Sequence of chain 1.A:
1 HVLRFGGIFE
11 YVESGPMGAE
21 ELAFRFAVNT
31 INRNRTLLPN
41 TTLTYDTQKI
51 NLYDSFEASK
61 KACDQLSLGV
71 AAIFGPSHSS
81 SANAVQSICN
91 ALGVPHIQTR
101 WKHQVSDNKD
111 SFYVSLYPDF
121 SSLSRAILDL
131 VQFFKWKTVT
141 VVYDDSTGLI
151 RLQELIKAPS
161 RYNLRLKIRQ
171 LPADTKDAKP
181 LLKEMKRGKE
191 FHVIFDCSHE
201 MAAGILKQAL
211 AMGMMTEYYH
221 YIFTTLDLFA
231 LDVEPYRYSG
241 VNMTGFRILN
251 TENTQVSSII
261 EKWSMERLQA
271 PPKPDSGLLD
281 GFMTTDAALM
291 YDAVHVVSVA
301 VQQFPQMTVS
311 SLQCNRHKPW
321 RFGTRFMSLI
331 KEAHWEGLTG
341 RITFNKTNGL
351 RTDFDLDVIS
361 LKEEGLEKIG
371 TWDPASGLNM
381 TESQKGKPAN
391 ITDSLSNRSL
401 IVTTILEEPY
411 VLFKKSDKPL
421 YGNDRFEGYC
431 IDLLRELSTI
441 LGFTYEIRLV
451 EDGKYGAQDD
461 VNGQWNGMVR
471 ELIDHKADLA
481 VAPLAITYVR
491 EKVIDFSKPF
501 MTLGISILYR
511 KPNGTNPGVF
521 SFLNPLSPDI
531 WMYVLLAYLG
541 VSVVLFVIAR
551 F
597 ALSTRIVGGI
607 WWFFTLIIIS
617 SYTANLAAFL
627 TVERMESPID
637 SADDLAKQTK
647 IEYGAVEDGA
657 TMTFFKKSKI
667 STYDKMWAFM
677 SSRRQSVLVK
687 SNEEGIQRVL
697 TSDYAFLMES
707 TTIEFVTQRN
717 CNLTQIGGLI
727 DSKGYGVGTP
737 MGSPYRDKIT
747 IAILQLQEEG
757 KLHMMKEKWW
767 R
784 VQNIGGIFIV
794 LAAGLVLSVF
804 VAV

This protein binds this small molecule.
Small molecule (SMILES): CC(=O)N[C@@H]1[C@@H](O)[C@H](O)[C@@H](CO)O[C@H]1O

Binding-site contacts:
Ligand atom O5 contacts residue ASP393 of chain 1.A at 3.8 Å.
Ligand atom C8 contacts residue ASN390 of chain 1.A at 4.0 Å.
Ligand atom C5 contacts residue ASN390 of chain 1.A at 3.7 Å.
Ligand atom C8 contacts residue ALA389 of chain 1.A at 3.8 Å (hydrophobic).
Ligand atom C3 contacts residue ASN390 of chain 1.A at 3.9 Å.
Ligand atom C1 contacts residue ASP393 of chain 1.A at 4.0 Å.
Ligand atom N2 contacts residue ASN390 of chain 1.A at 3.0 Å (h-bond).
Ligand atom C7 contacts residue ALA389 of chain 1.A at 3.8 Å (hydrophobic).
Ligand atom O5 contacts residue ASN390 of chain 1.A at 2.4 Å (h-bond).
Ligand atom O7 contacts residue ASN390 of chain 1.A at 3.7 Å.
Ligand atom C1 contacts residue ASN390 of chain 1.A at 1.4 Å.
Ligand atom C2 contacts residue ASN390 of chain 1.A at 2.6 Å.
Ligand atom O7 contacts residue ALA389 of chain 1.A at 3.4 Å.
Ligand atom C7 contacts residue ASN390 of chain 1.A at 3.8 Å.
Ligand atom C4 contacts residue ASN390 of chain 1.A at 4.3 Å.